The small molecule below binds the protein below.
Small molecule (SMILES): CC(=O)N[C@@H]1[C@@H](O)[C@H](O)[C@@H](CO)O[C@H]1O

Sequence of chain 1.C:
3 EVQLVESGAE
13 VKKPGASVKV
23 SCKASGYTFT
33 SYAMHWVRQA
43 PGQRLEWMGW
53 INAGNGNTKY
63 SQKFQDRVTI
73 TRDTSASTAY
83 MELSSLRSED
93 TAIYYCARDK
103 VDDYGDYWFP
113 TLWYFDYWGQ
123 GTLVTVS

Sequence of chain 1.A:
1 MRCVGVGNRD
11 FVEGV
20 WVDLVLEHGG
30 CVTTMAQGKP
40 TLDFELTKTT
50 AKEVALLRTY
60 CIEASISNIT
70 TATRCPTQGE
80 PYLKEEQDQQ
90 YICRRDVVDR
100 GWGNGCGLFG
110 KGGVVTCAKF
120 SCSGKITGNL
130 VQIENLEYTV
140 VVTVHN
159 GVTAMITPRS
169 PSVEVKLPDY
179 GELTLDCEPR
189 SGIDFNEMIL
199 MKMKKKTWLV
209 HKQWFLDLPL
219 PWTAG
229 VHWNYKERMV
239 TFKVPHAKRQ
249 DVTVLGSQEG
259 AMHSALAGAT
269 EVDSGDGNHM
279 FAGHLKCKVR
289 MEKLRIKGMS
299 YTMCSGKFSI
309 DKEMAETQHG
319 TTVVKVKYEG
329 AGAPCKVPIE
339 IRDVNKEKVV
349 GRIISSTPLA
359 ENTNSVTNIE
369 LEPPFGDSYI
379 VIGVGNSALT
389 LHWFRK

Binding-site contacts:
Ligand atom C8 contacts residue TYR90 of chain 1.A at 3.8 Å (hydrophobic).
Ligand atom O5 contacts residue ASN67 of chain 1.A at 2.3 Å (h-bond).
Ligand atom C5 contacts residue ASN67 of chain 1.A at 3.6 Å.
Ligand atom C8 contacts residue ASN67 of chain 1.A at 4.5 Å.
Ligand atom C4 contacts residue GLN67 of chain 1.C at 4.0 Å.
Ligand atom N2 contacts residue ASN67 of chain 1.A at 2.9 Å (h-bond).
Ligand atom C3 contacts residue GLN67 of chain 1.C at 4.2 Å.
Ligand atom O7 contacts residue GLN67 of chain 1.C at 3.9 Å.
Ligand atom C1 contacts residue ASN67 of chain 1.A at 1.4 Å.
Ligand atom C5 contacts residue GLN67 of chain 1.C at 4.2 Å.
Ligand atom C4 contacts residue ASN67 of chain 1.A at 4.2 Å.
Ligand atom O7 contacts residue ASN67 of chain 1.A at 3.6 Å (h-bond).
Ligand atom C3 contacts residue ASN67 of chain 1.A at 3.8 Å.
Ligand atom C2 contacts residue ASN67 of chain 1.A at 2.5 Å.
Ligand atom C2 contacts residue GLN67 of chain 1.C at 3.5 Å.
Ligand atom C7 contacts residue ASN67 of chain 1.A at 3.4 Å.
Ligand atom C1 contacts residue GLN67 of chain 1.C at 3.8 Å.
Ligand atom O5 contacts residue GLN67 of chain 1.C at 3.5 Å (h-bond).
Ligand atom C7 contacts residue TYR90 of chain 1.A at 4.5 Å (hydrophobic).
Ligand atom O7 contacts residue GLN64 of chain 1.C at 4.1 Å.